Binding-site contacts:
Ligand atom O7 contacts residue ASN41 of chain 1.A at 4.1 Å.
Ligand atom C7 contacts residue ASN39 of chain 1.A at 4.3 Å.
Ligand atom O5 contacts residue ASN41 of chain 1.A at 2.2 Å (h-bond).
Ligand atom O7 contacts residue ASN39 of chain 1.A at 4.0 Å.
Ligand atom C4 contacts residue ASN41 of chain 1.A at 4.1 Å.
Ligand atom C7 contacts residue ASN41 of chain 1.A at 3.9 Å.
Ligand atom C2 contacts residue ASN41 of chain 1.A at 2.5 Å.
Ligand atom C1 contacts residue ASN41 of chain 1.A at 1.4 Å.
Ligand atom C3 contacts residue ASN41 of chain 1.A at 3.8 Å.
Ligand atom C5 contacts residue ASN41 of chain 1.A at 3.6 Å.
Ligand atom C8 contacts residue ASN41 of chain 1.A at 4.3 Å.
Ligand atom N2 contacts residue ASN41 of chain 1.A at 3.1 Å (h-bond).
Ligand atom C7 contacts residue GLU38 of chain 1.A at 4.5 Å.
Ligand atom C8 contacts residue GLN40 of chain 1.A at 4.1 Å.
Ligand atom C8 contacts residue ASN39 of chain 1.A at 3.7 Å.
Ligand atom C8 contacts residue GLU38 of chain 1.A at 3.1 Å.

A protein and the small-molecule ligand that binds it are described below.
Small molecule (SMILES): CC(=O)N[C@@H]1[C@@H](O)[C@H](O)[C@@H](CO)O[C@H]1O

Sequence of chain 1.A:
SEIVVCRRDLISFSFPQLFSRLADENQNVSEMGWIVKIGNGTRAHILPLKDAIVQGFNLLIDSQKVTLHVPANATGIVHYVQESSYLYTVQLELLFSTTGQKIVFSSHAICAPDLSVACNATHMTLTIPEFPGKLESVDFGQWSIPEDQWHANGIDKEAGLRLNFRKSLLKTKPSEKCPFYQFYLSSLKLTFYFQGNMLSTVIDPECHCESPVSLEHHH